Sequence of chain 1.A:
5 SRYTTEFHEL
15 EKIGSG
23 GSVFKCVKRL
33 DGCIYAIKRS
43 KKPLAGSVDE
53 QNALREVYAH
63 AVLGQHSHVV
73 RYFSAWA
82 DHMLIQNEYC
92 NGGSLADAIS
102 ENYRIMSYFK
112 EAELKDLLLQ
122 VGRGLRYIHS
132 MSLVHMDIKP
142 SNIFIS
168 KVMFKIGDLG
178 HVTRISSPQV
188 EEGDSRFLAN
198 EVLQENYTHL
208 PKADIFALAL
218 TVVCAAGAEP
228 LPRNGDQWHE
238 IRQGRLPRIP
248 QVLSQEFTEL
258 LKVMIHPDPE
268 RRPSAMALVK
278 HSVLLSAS

Binding-site contacts:
Ligand atom N1 contacts residue GLU89 of chain 1.A at 2.7 Å (salt-bridge).
Ligand atom CL1 contacts residue ALA38 of chain 1.A at 3.6 Å.
Ligand atom C8 contacts residue ASN88 of chain 1.A at 3.8 Å.
Ligand atom C9 contacts residue LYS40 of chain 1.A at 3.5 Å.
Ligand atom C16 contacts residue ILE17 of chain 1.A at 3.8 Å (hydrophobic).
Ligand atom C5 contacts residue ALA38 of chain 1.A at 3.5 Å (hydrophobic).
Ligand atom C14 contacts residue PHE145 of chain 1.A at 3.9 Å (hydrophobic).
Ligand atom C19 contacts residue GLY94 of chain 1.A at 3.7 Å.
Ligand atom O3 contacts residue GLY94 of chain 1.A at 3.4 Å.
Ligand atom C13 contacts residue PHE145 of chain 1.A at 3.7 Å (hydrophobic).
Ligand atom C18 contacts residue ILE17 of chain 1.A at 3.2 Å (hydrophobic).
Ligand atom N2 contacts residue ILE17 of chain 1.A at 3.8 Å.
Ligand atom C11 contacts residue GLU58 of chain 1.A at 3.9 Å.
Ligand atom C18 contacts residue GLY18 of chain 1.A at 3.7 Å.
Ligand atom C6 contacts residue ALA38 of chain 1.A at 3.8 Å (hydrophobic).
Ligand atom C9 contacts residue ASN88 of chain 1.A at 3.5 Å.
Ligand atom N1 contacts residue ALA38 of chain 1.A at 3.6 Å.
Ligand atom C5 contacts residue GLU89 of chain 1.A at 3.6 Å.
Ligand atom O1 contacts residue TYR90 of chain 1.A at 3.9 Å.
Ligand atom C19 contacts residue CYS91 of chain 1.A at 3.6 Å (hydrophobic).
Ligand atom CL1 contacts residue LYS40 of chain 1.A at 3.8 Å.
Ligand atom O1 contacts residue GLU89 of chain 1.A at 3.6 Å.
Ligand atom C11 contacts residue LYS40 of chain 1.A at 3.9 Å.
Ligand atom C1 contacts residue VAL25 of chain 1.A at 3.5 Å (hydrophobic).
Ligand atom C4 contacts residue ALA38 of chain 1.A at 3.8 Å (hydrophobic).
Ligand atom CL1 contacts residue VAL25 of chain 1.A at 3.6 Å.
Ligand atom C11 contacts residue ASP175 of chain 1.A at 3.6 Å.
Ligand atom C10 contacts residue GLU58 of chain 1.A at 3.2 Å.
Ligand atom C2 contacts residue VAL25 of chain 1.A at 3.9 Å (hydrophobic).
Ligand atom C15 contacts residue ILE17 of chain 1.A at 3.6 Å (hydrophobic).
Ligand atom CL1 contacts residue ASN88 of chain 1.A at 3.8 Å.
Ligand atom C10 contacts residue LYS40 of chain 1.A at 3.5 Å.
Ligand atom C14 contacts residue VAL25 of chain 1.A at 3.8 Å (hydrophobic).
Ligand atom O2 contacts residue ASN88 of chain 1.A at 3.2 Å (h-bond).
Ligand atom O2 contacts residue VAL72 of chain 1.A at 3.4 Å.
Ligand atom O1 contacts residue CYS91 of chain 1.A at 3.0 Å (h-bond).
Ligand atom C19 contacts residue PHE145 of chain 1.A at 3.7 Å (hydrophobic).
Ligand atom C6 contacts residue GLU89 of chain 1.A at 3.8 Å.
Ligand atom O3 contacts residue CYS91 of chain 1.A at 2.7 Å (h-bond).
Ligand atom C17 contacts residue ILE17 of chain 1.A at 3.8 Å (hydrophobic).

This small molecule binds to this protein.
Small molecule (SMILES): Cn1cc(CCO)c2c3c(c(-c4ccccc4Cl)cc21)C(=O)NC3=O